Binding-site contacts:
Ligand atom C17 contacts residue GLU282 of chain 1.A at 3.5 Å.
Ligand atom C12 contacts residue SER222 of chain 1.A at 4.2 Å.
Ligand atom C7 contacts residue LEU149 of chain 1.A at 4.2 Å (hydrophobic).
Ligand atom C10 contacts residue SER222 of chain 1.A at 4.1 Å.
Ligand atom C18 contacts residue TYR218 of chain 1.A at 4.2 Å (hydrophobic).
Ligand atom C19 contacts residue TYR218 of chain 1.A at 3.1 Å (hydrophobic).
Ligand atom C15 contacts residue PHE259 of chain 1.A at 3.6 Å (hydrophobic).
Ligand atom C16 contacts residue LEU262 of chain 1.A at 4.2 Å (hydrophobic).
Ligand atom C3 contacts residue PRO187 of chain 1.A at 3.9 Å (hydrophobic).
Ligand atom C12 contacts residue VAL225 of chain 1.A at 3.6 Å (hydrophobic).
Ligand atom C1 contacts residue SER222 of chain 1.A at 3.3 Å.
Ligand atom C11 contacts residue SER222 of chain 1.A at 3.6 Å.
Ligand atom C17 contacts residue PHE259 of chain 1.A at 4.2 Å (hydrophobic).
Ligand atom C2 contacts residue SER222 of chain 1.A at 3.9 Å.
Ligand atom O17 contacts residue MET279 of chain 1.A at 4.4 Å.
Ligand atom O3 contacts residue PHE226 of chain 1.A at 3.7 Å.
Ligand atom C17 contacts residue HIS221 of chain 1.A at 3.7 Å.
Ligand atom O17 contacts residue HIS221 of chain 1.A at 2.7 Å (h-bond).
Ligand atom C18 contacts residue LEU149 of chain 1.A at 4.1 Å (hydrophobic).
Ligand atom C2 contacts residue PHE226 of chain 1.A at 4.0 Å (hydrophobic).
Ligand atom C8 contacts residue LEU149 of chain 1.A at 4.1 Å (hydrophobic).
Ligand atom C6 contacts residue VAL143 of chain 1.A at 3.6 Å (hydrophobic).
Ligand atom C6 contacts residue PRO187 of chain 1.A at 4.4 Å (hydrophobic).
Ligand atom C16 contacts residue PHE259 of chain 1.A at 3.7 Å (hydrophobic).
Ligand atom C11 contacts residue TYR218 of chain 1.A at 4.3 Å (hydrophobic).
Ligand atom C7 contacts residue VAL143 of chain 1.A at 3.3 Å (hydrophobic).
Ligand atom O17 contacts residue GLU282 of chain 1.A at 2.7 Å (salt-bridge).
Ligand atom C14 contacts residue PHE259 of chain 1.A at 4.0 Å (hydrophobic).
Ligand atom C16 contacts residue MET279 of chain 1.A at 4.1 Å (hydrophobic).
Ligand atom C3 contacts residue PHE226 of chain 1.A at 4.1 Å (hydrophobic).
Ligand atom O3 contacts residue PRO187 of chain 1.A at 3.9 Å.
Ligand atom C18 contacts residue HIS221 of chain 1.A at 4.2 Å.
Ligand atom C5 contacts residue PRO187 of chain 1.A at 4.3 Å (hydrophobic).
Ligand atom C19 contacts residue SER222 of chain 1.A at 3.9 Å.
Ligand atom C16 contacts residue GLU282 of chain 1.A at 4.0 Å.
Ligand atom C11 contacts residue VAL225 of chain 1.A at 4.3 Å (hydrophobic).
Ligand atom C15 contacts residue LEU149 of chain 1.A at 4.0 Å (hydrophobic).
Ligand atom C4 contacts residue PRO187 of chain 1.A at 3.8 Å (hydrophobic).
Ligand atom C12 contacts residue HIS221 of chain 1.A at 3.8 Å.
Ligand atom C13 contacts residue HIS221 of chain 1.A at 4.0 Å.

A protein and the small-molecule ligand that binds it are described below.
Small molecule (SMILES): C[C@]12CC[C@H]3[C@@H](CCC4=CC(=O)CC[C@@]43C)[C@@H]1CC[C@@H]2O

Sequence of chain 1.A:
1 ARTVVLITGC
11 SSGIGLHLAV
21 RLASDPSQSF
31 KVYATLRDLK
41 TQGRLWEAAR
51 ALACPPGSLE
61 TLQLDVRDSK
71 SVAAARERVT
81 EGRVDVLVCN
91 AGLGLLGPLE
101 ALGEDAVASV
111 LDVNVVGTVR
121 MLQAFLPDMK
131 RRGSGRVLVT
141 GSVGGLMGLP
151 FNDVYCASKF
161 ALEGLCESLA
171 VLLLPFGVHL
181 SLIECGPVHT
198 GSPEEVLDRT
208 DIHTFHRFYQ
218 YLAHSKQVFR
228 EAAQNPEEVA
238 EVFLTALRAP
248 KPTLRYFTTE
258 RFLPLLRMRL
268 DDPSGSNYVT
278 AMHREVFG